Sequence of chain 1.D:
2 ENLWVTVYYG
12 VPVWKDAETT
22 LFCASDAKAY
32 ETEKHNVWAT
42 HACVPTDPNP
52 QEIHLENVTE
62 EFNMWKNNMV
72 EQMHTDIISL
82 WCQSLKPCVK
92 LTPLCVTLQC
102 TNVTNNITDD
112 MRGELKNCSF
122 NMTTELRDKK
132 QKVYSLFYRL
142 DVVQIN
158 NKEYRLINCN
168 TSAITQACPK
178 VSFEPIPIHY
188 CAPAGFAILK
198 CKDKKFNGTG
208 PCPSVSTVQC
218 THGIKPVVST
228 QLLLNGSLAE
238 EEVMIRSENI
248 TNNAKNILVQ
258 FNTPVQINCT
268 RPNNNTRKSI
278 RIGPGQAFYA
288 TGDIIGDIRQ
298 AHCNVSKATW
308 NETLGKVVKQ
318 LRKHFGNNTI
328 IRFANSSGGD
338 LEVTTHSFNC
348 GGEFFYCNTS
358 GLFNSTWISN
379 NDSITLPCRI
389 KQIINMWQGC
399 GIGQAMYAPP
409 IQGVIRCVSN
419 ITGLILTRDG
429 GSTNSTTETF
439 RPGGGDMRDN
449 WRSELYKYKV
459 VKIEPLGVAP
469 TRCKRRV

A protein and the small-molecule ligand that binds it are described below.
Small molecule (SMILES): CC(=O)N[C@H]1[C@H](O[C@H]2[C@H](O)[C@@H](NC(C)=O)CO[C@@H]2CO)O[C@H](CO)[C@@H](O[C@@H]2O[C@H](CO[C@H]3O[C@H](CO[C@H]4O[C@H](CO)[C@@H](O)[C@H](O)[C@@H]4O)[C@@H](O)[C@H](O[C@H]4O[C@H](CO)[C@@H](O)[C@H](O)[C@@H]4O)[C@@H]3O)[C@@H](O)[C@H](O[C@H]3O[C@H](CO)[C@@H](O)[C@H](O)[C@@H]3O[C@H]3O[C@H](CO)[C@@H](O)[C@H](O)[C@@H]3O[C@H]3O[C@H](CO)[C@@H](O)[C@H](O)[C@@H]3O)[C@@H]2O)[C@@H]1O

Sequence of chain 1.F:
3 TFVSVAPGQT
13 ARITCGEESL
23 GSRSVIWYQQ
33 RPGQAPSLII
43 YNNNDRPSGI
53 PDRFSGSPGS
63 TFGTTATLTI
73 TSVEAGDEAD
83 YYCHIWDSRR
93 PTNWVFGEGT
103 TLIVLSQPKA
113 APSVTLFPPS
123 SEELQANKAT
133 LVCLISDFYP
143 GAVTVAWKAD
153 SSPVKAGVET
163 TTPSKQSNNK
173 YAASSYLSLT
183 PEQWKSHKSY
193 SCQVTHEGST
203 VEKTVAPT

Sequence of chain 1.E:
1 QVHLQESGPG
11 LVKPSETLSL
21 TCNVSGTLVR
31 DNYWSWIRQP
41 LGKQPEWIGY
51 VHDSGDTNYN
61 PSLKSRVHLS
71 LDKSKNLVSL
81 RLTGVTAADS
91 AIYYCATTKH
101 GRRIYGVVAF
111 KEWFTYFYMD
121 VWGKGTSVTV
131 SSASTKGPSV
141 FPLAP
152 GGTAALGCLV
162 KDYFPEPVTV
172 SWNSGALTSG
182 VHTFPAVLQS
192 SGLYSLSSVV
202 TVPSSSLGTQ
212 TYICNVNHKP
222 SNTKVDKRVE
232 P

Binding-site contacts:
Ligand atom O2 contacts residue ASN46 of chain 1.F at 3.5 Å.
Ligand atom O4 contacts residue ARG103 of chain 1.E at 3.3 Å (salt-bridge).
Ligand atom C8 contacts residue THR267 of chain 1.D at 3.5 Å.
Ligand atom O3 contacts residue SER62 of chain 1.F at 3.7 Å.
Ligand atom C3 contacts residue ASN301 of chain 1.D at 3.8 Å.
Ligand atom O3 contacts residue ASN45 of chain 1.F at 3.8 Å.
Ligand atom O6 contacts residue ARG103 of chain 1.E at 3.1 Å (salt-bridge).
Ligand atom O4 contacts residue ILE104 of chain 1.E at 3.9 Å.
Ligand atom C2 contacts residue ASN301 of chain 1.D at 2.5 Å.
Ligand atom C5 contacts residue ASN301 of chain 1.D at 3.6 Å.
Ligand atom O5 contacts residue ARG103 of chain 1.E at 2.7 Å (salt-bridge).
Ligand atom C4 contacts residue GLY106 of chain 1.E at 3.4 Å.
Ligand atom C2 contacts residue ARG103 of chain 1.E at 3.5 Å.
Ligand atom N2 contacts residue HIS299 of chain 1.D at 3.1 Å (h-bond).
Ligand atom O5 contacts residue PRO60 of chain 1.F at 3.6 Å.
Ligand atom C1 contacts residue ARG103 of chain 1.E at 3.2 Å.
Ligand atom O3 contacts residue GLY106 of chain 1.E at 3.2 Å (h-bond).
Ligand atom C2 contacts residue VAL107 of chain 1.E at 3.7 Å (hydrophobic).
Ligand atom C1 contacts residue PRO60 of chain 1.F at 3.9 Å (hydrophobic).
Ligand atom O5 contacts residue ASN301 of chain 1.D at 2.3 Å (h-bond).
Ligand atom O4 contacts residue ASN44 of chain 1.F at 3.6 Å.
Ligand atom C1 contacts residue ASN301 of chain 1.D at 1.4 Å.
Ligand atom C2 contacts residue GLY106 of chain 1.E at 3.3 Å.
Ligand atom C3 contacts residue ARG103 of chain 1.E at 3.5 Å.
Ligand atom O6 contacts residue SER24 of chain 1.F at 2.6 Å (h-bond).
Ligand atom O3 contacts residue PRO60 of chain 1.F at 3.8 Å.
Ligand atom C4 contacts residue SER62 of chain 1.F at 3.7 Å.
Ligand atom O3 contacts residue ILE104 of chain 1.E at 3.8 Å.
Ligand atom O2 contacts residue ARG103 of chain 1.E at 2.8 Å (salt-bridge).
Ligand atom O5 contacts residue THR383 of chain 1.D at 3.8 Å.
Ligand atom N2 contacts residue VAL107 of chain 1.E at 3.7 Å.
Ligand atom O3 contacts residue GLY61 of chain 1.F at 3.1 Å (h-bond).
Ligand atom C5 contacts residue VAL107 of chain 1.E at 3.7 Å (hydrophobic).
Ligand atom C5 contacts residue ARG103 of chain 1.E at 3.6 Å.
Ligand atom C2 contacts residue HIS299 of chain 1.D at 3.9 Å.
Ligand atom N2 contacts residue ASN301 of chain 1.D at 2.9 Å (h-bond).
Ligand atom O6 contacts residue VAL107 of chain 1.E at 3.6 Å.
Ligand atom C6 contacts residue SER24 of chain 1.F at 3.5 Å.
Ligand atom O4 contacts residue VAL107 of chain 1.E at 3.1 Å.
Ligand atom C3 contacts residue GLY106 of chain 1.E at 3.5 Å.